Binding-site contacts:
Ligand atom O4 contacts residue THR65 of chain 1.B at 4.2 Å.
Ligand atom C5 contacts residue GLY64 of chain 1.B at 4.3 Å.
Ligand atom C6 contacts residue LYS83 of chain 1.B at 3.4 Å.
Ligand atom C4 contacts residue GLY63 of chain 1.B at 3.6 Å.
Ligand atom O5 contacts residue THR65 of chain 1.B at 2.3 Å (h-bond).
Ligand atom C6 contacts residue CYS84 of chain 1.B at 3.6 Å (hydrophobic).
Ligand atom C4 contacts residue THR65 of chain 1.B at 3.3 Å.
Ligand atom C1 contacts residue THR65 of chain 1.B at 1.4 Å.
Ligand atom O5 contacts residue LYS83 of chain 1.B at 4.1 Å.
Ligand atom C5 contacts residue GLY63 of chain 1.B at 3.9 Å.
Ligand atom O2 contacts residue THR65 of chain 1.B at 2.6 Å (h-bond).
Ligand atom C6 contacts residue THR65 of chain 1.B at 4.1 Å.
Ligand atom C3 contacts residue GLY63 of chain 1.B at 3.7 Å.
Ligand atom O3 contacts residue THR65 of chain 1.B at 4.1 Å.
Ligand atom C6 contacts residue PRO85 of chain 1.B at 3.9 Å (hydrophobic).
Ligand atom C2 contacts residue THR65 of chain 1.B at 2.3 Å.
Ligand atom C5 contacts residue LYS83 of chain 1.B at 3.6 Å.
Ligand atom C3 contacts residue THR65 of chain 1.B at 2.8 Å.
Ligand atom C5 contacts residue THR65 of chain 1.B at 2.8 Å.
Ligand atom O3 contacts residue GLY63 of chain 1.B at 4.3 Å.

This small molecule binds to this protein.
Small molecule (SMILES): C[C@@H]1O[C@@H](O)[C@@H](O)[C@H](O)[C@@H]1O

Sequence of chain 1.B:
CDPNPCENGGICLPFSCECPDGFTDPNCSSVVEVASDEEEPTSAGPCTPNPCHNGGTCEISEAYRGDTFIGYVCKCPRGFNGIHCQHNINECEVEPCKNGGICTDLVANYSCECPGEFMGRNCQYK